Sequence of chain 1.A:
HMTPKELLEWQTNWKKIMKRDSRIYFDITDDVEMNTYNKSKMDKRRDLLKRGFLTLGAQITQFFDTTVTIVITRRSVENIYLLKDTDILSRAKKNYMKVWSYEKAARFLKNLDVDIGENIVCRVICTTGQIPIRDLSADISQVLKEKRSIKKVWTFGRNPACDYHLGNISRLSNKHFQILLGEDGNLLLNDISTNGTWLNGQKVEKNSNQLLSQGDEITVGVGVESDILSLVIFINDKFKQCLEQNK

Binding-site contacts:
Ligand atom OD2 contacts residue ASN209 of chain 1.A at 3.3 Å.
Ligand atom CA contacts residue ASN209 of chain 1.A at 3.8 Å.
Ligand atom OD1 contacts residue ASN209 of chain 1.A at 3.5 Å (h-bond).
Ligand atom N contacts residue ASN209 of chain 1.A at 2.9 Å (h-bond).
Ligand atom CA contacts residue SER184 of chain 1.A at 3.8 Å.
Ligand atom O2P contacts residue ASN188 of chain 1.A at 2.8 Å (h-bond).
Ligand atom CG2 contacts residue LEU186 of chain 1.A at 3.6 Å (hydrophobic).
Ligand atom CB contacts residue SER184 of chain 1.A at 3.4 Å.
Ligand atom OG1 contacts residue LEU186 of chain 1.A at 3.7 Å.
Ligand atom O contacts residue ARG172 of chain 1.A at 3.3 Å (salt-bridge).
Ligand atom N contacts residue ARG172 of chain 1.A at 3.8 Å.
Ligand atom OG1 contacts residue ARG172 of chain 1.A at 3.3 Å (salt-bridge).
Ligand atom P contacts residue SER187 of chain 1.A at 3.6 Å.
Ligand atom O contacts residue ASN209 of chain 1.A at 3.0 Å (h-bond).
Ligand atom O2P contacts residue SER187 of chain 1.A at 3.3 Å.
Ligand atom CA contacts residue ASN188 of chain 1.A at 3.3 Å.
Ligand atom OD2 contacts residue ARG185 of chain 1.A at 3.0 Å (salt-bridge).
Ligand atom CG2 contacts residue SER184 of chain 1.A at 3.6 Å.
Ligand atom C contacts residue ASN188 of chain 1.A at 3.5 Å.
Ligand atom OG1 contacts residue SER187 of chain 1.A at 3.3 Å.
Ligand atom O1P contacts residue THR208 of chain 1.A at 2.6 Å (h-bond).
Ligand atom CA contacts residue ASN209 of chain 1.A at 3.7 Å.
Ligand atom O contacts residue ASN188 of chain 1.A at 2.8 Å (h-bond).
Ligand atom C contacts residue ASN209 of chain 1.A at 3.7 Å.
Ligand atom CA contacts residue SER184 of chain 1.A at 3.7 Å.
Ligand atom OD1 contacts residue ARG185 of chain 1.A at 3.1 Å (salt-bridge).
Ligand atom O1P contacts residue SER187 of chain 1.A at 2.8 Å (h-bond).
Ligand atom CA contacts residue ARG172 of chain 1.A at 3.5 Å.
Ligand atom OE1 contacts residue ARG172 of chain 1.A at 3.8 Å.
Ligand atom CG contacts residue THR208 of chain 1.A at 3.8 Å.
Ligand atom O contacts residue ASN188 of chain 1.A at 3.8 Å.
Ligand atom CB contacts residue ASN209 of chain 1.A at 3.5 Å.
Ligand atom CG contacts residue ASN209 of chain 1.A at 3.3 Å.
Ligand atom O contacts residue ARG185 of chain 1.A at 3.8 Å.
Ligand atom CG2 contacts residue ARG185 of chain 1.A at 3.7 Å.
Ligand atom P contacts residue ASN188 of chain 1.A at 3.8 Å.
Ligand atom C contacts residue SER184 of chain 1.A at 3.8 Å.
Ligand atom N contacts residue SER184 of chain 1.A at 2.9 Å (h-bond).
Ligand atom CG contacts residue ARG185 of chain 1.A at 3.7 Å.
Ligand atom N contacts residue ARG172 of chain 1.A at 3.6 Å.

The protein below binds the small molecule below.
Small molecule (SMILES): C[C@H](NC(=O)[C@H](CCC(=O)O)NC(=O)CNC(=O)CN)C(=O)N[C@H](C(=O)N[C@@H](C)C(=O)N[C@@H](CCC(=O)O)C(=O)N[C@@H](CC(=O)O)C(=O)N[C@@H](C)C=O)[C@@H](C)OP(=O)(O)O